Binding-site contacts:
Ligand atom O5 contacts residue SER25 of chain 1.C at 4.2 Å.
Ligand atom N2 contacts residue ASN23 of chain 1.C at 3.0 Å (h-bond).
Ligand atom C2 contacts residue ASN23 of chain 1.C at 2.5 Å.
Ligand atom C1 contacts residue ASN23 of chain 1.C at 1.4 Å.
Ligand atom C3 contacts residue ASN23 of chain 1.C at 3.8 Å.
Ligand atom C4 contacts residue ASN23 of chain 1.C at 4.2 Å.
Ligand atom O5 contacts residue ASN23 of chain 1.C at 2.3 Å (h-bond).
Ligand atom C1 contacts residue GLN26 of chain 1.C at 4.2 Å.
Ligand atom C6 contacts residue GLN26 of chain 1.C at 3.5 Å.
Ligand atom C5 contacts residue ASN23 of chain 1.C at 3.6 Å.
Ligand atom C7 contacts residue ASN23 of chain 1.C at 3.5 Å.
Ligand atom O6 contacts residue GLN26 of chain 1.C at 2.4 Å (h-bond).
Ligand atom C5 contacts residue GLN26 of chain 1.C at 4.2 Å.
Ligand atom O6 contacts residue SER25 of chain 1.C at 4.0 Å.
Ligand atom O7 contacts residue ASN23 of chain 1.C at 3.7 Å.
Ligand atom C1 contacts residue SER25 of chain 1.C at 4.3 Å.
Ligand atom C5 contacts residue SER25 of chain 1.C at 4.2 Å.
Ligand atom O5 contacts residue GLN26 of chain 1.C at 3.5 Å.

Sequence of chain 1.C:
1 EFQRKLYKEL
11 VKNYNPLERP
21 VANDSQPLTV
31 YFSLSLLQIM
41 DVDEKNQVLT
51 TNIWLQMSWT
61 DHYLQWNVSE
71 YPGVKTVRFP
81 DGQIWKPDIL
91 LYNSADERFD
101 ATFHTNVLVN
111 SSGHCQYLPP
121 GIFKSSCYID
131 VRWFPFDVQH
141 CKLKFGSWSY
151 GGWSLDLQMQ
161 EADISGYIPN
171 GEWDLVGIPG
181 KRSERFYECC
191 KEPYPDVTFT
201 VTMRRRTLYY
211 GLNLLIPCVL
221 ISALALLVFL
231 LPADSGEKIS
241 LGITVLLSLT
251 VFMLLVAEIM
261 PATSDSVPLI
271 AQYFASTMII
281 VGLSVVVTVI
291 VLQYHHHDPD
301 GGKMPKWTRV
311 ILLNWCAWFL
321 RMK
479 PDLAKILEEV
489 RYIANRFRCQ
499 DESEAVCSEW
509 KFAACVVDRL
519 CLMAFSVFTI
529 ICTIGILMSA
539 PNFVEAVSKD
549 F

This small molecule binds to this protein.
Small molecule (SMILES): CC(=O)N[C@H]1[C@H](O[C@H]2[C@H](O)[C@@H](NC(C)=O)CO[C@@H]2CO)O[C@H](CO)[C@@H](O)[C@@H]1O